The protein below binds the small molecule below.
Small molecule (SMILES): CC(C)=CCC/C(C)=C/COc1c2ccoc2cc2oc(=O)ccc12

Sequence of chain 1.A:
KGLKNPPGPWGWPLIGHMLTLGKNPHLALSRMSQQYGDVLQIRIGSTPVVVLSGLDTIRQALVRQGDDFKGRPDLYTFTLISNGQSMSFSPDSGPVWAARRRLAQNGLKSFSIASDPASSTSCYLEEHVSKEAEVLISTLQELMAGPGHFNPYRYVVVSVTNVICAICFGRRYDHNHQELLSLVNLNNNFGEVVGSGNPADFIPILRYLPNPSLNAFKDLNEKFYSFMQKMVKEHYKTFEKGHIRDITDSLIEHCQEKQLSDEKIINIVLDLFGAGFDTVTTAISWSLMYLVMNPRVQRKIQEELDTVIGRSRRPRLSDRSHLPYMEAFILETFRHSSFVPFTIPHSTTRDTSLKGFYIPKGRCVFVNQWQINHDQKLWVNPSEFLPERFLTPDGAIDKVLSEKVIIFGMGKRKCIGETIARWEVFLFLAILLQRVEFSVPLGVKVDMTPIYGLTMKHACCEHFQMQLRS

Binding-site contacts:
Ligand atom C12 contacts residue PHE197 of chain 1.A at 3.7 Å (hydrophobic).
Ligand atom C13 contacts residue ASP293 of chain 1.A at 3.8 Å.
Ligand atom C18 contacts residue PHE231 of chain 1.A at 3.7 Å (hydrophobic).
Ligand atom O16 contacts residue PHE231 of chain 1.A at 3.4 Å.
Ligand atom O09 contacts residue ALA290 of chain 1.A at 3.5 Å (h-bond).
Ligand atom C01 contacts residue THR294 of chain 1.A at 3.7 Å.
Ligand atom O23 contacts residue LEU285 of chain 1.A at 3.6 Å.
Ligand atom C07 contacts residue ALA290 of chain 1.A at 3.8 Å (hydrophobic).
Ligand atom C22 contacts residue ILE88 of chain 1.A at 3.5 Å (hydrophobic).
Ligand atom C01 contacts residue LEU469 of chain 1.A at 3.7 Å (hydrophobic).
Ligand atom C24 contacts residue PHE96 of chain 1.A at 3.7 Å (hydrophobic).
Ligand atom C10 contacts residue PHE197 of chain 1.A at 3.6 Å (hydrophobic).
Ligand atom C22 contacts residue LEU285 of chain 1.A at 3.5 Å (hydrophobic).
Ligand atom C14 contacts residue PHE292 of chain 1.A at 3.7 Å (hydrophobic).
Ligand atom C25 contacts residue HEM1 of chain 1.E at 3.2 Å.
Ligand atom O09 contacts residue GLY289 of chain 1.A at 3.4 Å.
Ligand atom C01 contacts residue THR470 of chain 1.A at 3.3 Å.
Ligand atom C12 contacts residue GLY289 of chain 1.A at 3.5 Å.
Ligand atom C25 contacts residue VAL355 of chain 1.A at 3.4 Å (hydrophobic).
Ligand atom C14 contacts residue PHE197 of chain 1.A at 3.5 Å (hydrophobic).
Ligand atom O15 contacts residue PHE197 of chain 1.A at 3.7 Å.
Ligand atom C24 contacts residue SER95 of chain 1.A at 3.2 Å.
Ligand atom C22 contacts residue ASP286 of chain 1.A at 3.8 Å.
Ligand atom C24 contacts residue ASP286 of chain 1.A at 3.6 Å.
Ligand atom O23 contacts residue ASN228 of chain 1.A at 3.6 Å.
Ligand atom C10 contacts residue GLY289 of chain 1.A at 3.6 Å.
Ligand atom C13 contacts residue PHE197 of chain 1.A at 3.6 Å (hydrophobic).
Ligand atom C06 contacts residue PHE96 of chain 1.A at 3.8 Å (hydrophobic).
Ligand atom C21 contacts residue ASP286 of chain 1.A at 3.8 Å.
Ligand atom C13 contacts residue PHE292 of chain 1.A at 3.7 Å (hydrophobic).
Ligand atom O15 contacts residue LEU227 of chain 1.A at 3.8 Å.
Ligand atom C07 contacts residue PHE96 of chain 1.A at 3.8 Å (hydrophobic).
Ligand atom O15 contacts residue PHE292 of chain 1.A at 3.7 Å.
Ligand atom C11 contacts residue PHE197 of chain 1.A at 3.6 Å (hydrophobic).
Ligand atom C06 contacts residue ALA290 of chain 1.A at 3.7 Å (hydrophobic).
Ligand atom C20 contacts residue PHE197 of chain 1.A at 3.8 Å (hydrophobic).
Ligand atom O15 contacts residue ASN195 of chain 1.A at 2.7 Å (h-bond).
Ligand atom C17 contacts residue PHE197 of chain 1.A at 3.5 Å (hydrophobic).
Ligand atom C22 contacts residue SER89 of chain 1.A at 3.3 Å.
Ligand atom C11 contacts residue GLY289 of chain 1.A at 3.7 Å.